The small molecule below binds the protein below.
Small molecule (SMILES): Nc1ncnc2c1ncn2[C@@H]1O[C@H](CO[P](=O)(O)O[P](=O)(O)NP(=O)(O)O)[C@@H](O)[C@H]1O

Sequence of chain 1.T:
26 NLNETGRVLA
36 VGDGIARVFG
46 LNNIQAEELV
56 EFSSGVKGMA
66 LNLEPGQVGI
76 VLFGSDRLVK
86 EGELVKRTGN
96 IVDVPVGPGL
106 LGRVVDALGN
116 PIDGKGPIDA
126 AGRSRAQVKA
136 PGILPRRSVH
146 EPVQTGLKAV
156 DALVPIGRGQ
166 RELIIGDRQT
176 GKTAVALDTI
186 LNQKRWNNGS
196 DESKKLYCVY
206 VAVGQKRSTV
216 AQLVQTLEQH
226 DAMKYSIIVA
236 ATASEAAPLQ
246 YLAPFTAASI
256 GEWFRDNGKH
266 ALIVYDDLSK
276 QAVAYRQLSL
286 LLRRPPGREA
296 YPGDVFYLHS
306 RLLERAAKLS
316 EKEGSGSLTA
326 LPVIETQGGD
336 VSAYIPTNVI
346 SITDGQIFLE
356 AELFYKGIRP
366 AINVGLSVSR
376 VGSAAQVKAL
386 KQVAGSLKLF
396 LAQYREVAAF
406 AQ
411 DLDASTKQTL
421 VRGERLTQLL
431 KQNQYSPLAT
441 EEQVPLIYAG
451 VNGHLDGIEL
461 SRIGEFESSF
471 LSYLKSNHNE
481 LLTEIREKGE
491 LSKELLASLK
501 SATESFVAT

Binding-site contacts:
Ligand atom C2' contacts residue GLN434 of chain 1.T at 3.2 Å.
Ligand atom O4' contacts residue PHE359 of chain 1.T at 3.5 Å.
Ligand atom O1B contacts residue GLN174 of chain 1.T at 3.4 Å (h-bond).
Ligand atom O1B contacts residue THR175 of chain 1.T at 3.0 Å (h-bond).
Ligand atom O2A contacts residue THR178 of chain 1.T at 3.5 Å.
Ligand atom O3G contacts residue GLN174 of chain 1.T at 2.6 Å (h-bond).
Ligand atom O3A contacts residue LYS177 of chain 1.T at 3.0 Å (salt-bridge).
Ligand atom PA contacts residue GLY176 of chain 1.T at 3.8 Å.
Ligand atom N6 contacts residue GLN432 of chain 1.T at 2.9 Å (h-bond).
Ligand atom O2B contacts residue THR178 of chain 1.T at 2.7 Å (h-bond).
Ligand atom N7 contacts residue ALA179 of chain 1.T at 3.7 Å.
Ligand atom C6 contacts residue ARG364 of chain 1.T at 3.6 Å.
Ligand atom N1 contacts residue GLN432 of chain 1.T at 3.8 Å.
Ligand atom PG contacts residue GLN174 of chain 1.T at 3.6 Å.
Ligand atom N3B contacts residue MG1 of chain 1.YA at 3.6 Å.
Ligand atom PB contacts residue MG1 of chain 1.YA at 3.5 Å.
Ligand atom O2B contacts residue MG1 of chain 1.YA at 2.1 Å.
Ligand atom N6 contacts residue ARG364 of chain 1.T at 3.3 Å.
Ligand atom N3B contacts residue GLN174 of chain 1.T at 3.3 Å.
Ligand atom O2' contacts residue GLN434 of chain 1.T at 3.7 Å.
Ligand atom PB contacts residue GLY176 of chain 1.T at 3.7 Å.
Ligand atom PG contacts residue MG1 of chain 1.YA at 3.4 Å.
Ligand atom O1A contacts residue ALA179 of chain 1.T at 3.2 Å (h-bond).
Ligand atom O1B contacts residue GLY176 of chain 1.T at 3.1 Å (h-bond).
Ligand atom O2G contacts residue MG1 of chain 1.YA at 2.2 Å.
Ligand atom O1G contacts residue LYS177 of chain 1.T at 3.4 Å (salt-bridge).
Ligand atom O1G contacts residue GLN174 of chain 1.T at 3.4 Å (h-bond).
Ligand atom N9 contacts residue GLN434 of chain 1.T at 3.7 Å.
Ligand atom O1A contacts residue GLY176 of chain 1.T at 3.6 Å.
Ligand atom N3 contacts residue ARG364 of chain 1.T at 3.6 Å.
Ligand atom O3A contacts residue GLY176 of chain 1.T at 2.9 Å (h-bond).
Ligand atom N1 contacts residue GLN434 of chain 1.T at 3.9 Å.
Ligand atom O1B contacts residue LYS177 of chain 1.T at 2.8 Å (salt-bridge).
Ligand atom O3A contacts residue THR178 of chain 1.T at 3.7 Å.
Ligand atom PB contacts residue LYS177 of chain 1.T at 3.4 Å.
Ligand atom O2B contacts residue LYS177 of chain 1.T at 3.7 Å.
Ligand atom O1G contacts residue MG1 of chain 1.YA at 3.9 Å.
Ligand atom C8 contacts residue ALA179 of chain 1.T at 3.8 Å (hydrophobic).
Ligand atom O2A contacts residue MG1 of chain 1.YA at 3.1 Å.
Ligand atom C6 contacts residue GLN432 of chain 1.T at 3.8 Å.